Sequence of chain 1.MA:
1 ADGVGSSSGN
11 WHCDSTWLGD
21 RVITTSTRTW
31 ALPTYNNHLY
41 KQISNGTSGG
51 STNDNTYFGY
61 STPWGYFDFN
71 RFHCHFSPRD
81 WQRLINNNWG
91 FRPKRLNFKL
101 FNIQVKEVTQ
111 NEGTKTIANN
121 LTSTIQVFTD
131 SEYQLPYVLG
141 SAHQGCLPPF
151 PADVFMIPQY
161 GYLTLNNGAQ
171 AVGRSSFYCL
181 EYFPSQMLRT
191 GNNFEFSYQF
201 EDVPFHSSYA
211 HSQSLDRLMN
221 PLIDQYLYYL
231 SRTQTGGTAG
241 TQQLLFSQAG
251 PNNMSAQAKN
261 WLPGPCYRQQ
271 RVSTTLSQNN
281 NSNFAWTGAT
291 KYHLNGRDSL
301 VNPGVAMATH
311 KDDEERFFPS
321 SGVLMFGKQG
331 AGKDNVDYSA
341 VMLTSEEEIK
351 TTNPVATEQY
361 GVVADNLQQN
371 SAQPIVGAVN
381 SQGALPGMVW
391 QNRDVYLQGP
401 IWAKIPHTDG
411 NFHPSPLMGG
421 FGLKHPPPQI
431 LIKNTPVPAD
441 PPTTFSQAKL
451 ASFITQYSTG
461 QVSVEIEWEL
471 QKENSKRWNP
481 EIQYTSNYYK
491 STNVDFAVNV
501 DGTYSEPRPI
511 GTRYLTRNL

Binding-site contacts:
Ligand atom N4 contacts residue PRO204 of chain 1.MA at 4.2 Å.
Ligand atom N4 contacts residue ASP202 of chain 1.MA at 2.4 Å (salt-bridge).
Ligand atom C5 contacts residue ASP202 of chain 1.MA at 3.1 Å.
Ligand atom C6 contacts residue ASP202 of chain 1.MA at 4.3 Å.
Ligand atom N3 contacts residue ASP202 of chain 1.MA at 4.2 Å.
Ligand atom C6 contacts residue PRO204 of chain 1.MA at 3.9 Å (hydrophobic).
Ligand atom N4 contacts residue VAL203 of chain 1.MA at 3.4 Å (h-bond).
Ligand atom C4 contacts residue PRO204 of chain 1.MA at 3.8 Å (hydrophobic).
Ligand atom C2 contacts residue PRO204 of chain 1.MA at 4.3 Å (hydrophobic).
Ligand atom C5 contacts residue VAL203 of chain 1.MA at 3.8 Å (hydrophobic).
Ligand atom N1 contacts residue PRO204 of chain 1.MA at 4.2 Å.
Ligand atom O3' contacts residue DA1 of chain 1.HE at 1.6 Å.
Ligand atom C5 contacts residue PRO204 of chain 1.MA at 3.6 Å (hydrophobic).
Ligand atom C5' contacts residue PRO204 of chain 1.MA at 4.5 Å (hydrophobic).
Ligand atom C4' contacts residue DA1 of chain 1.HE at 4.0 Å.
Ligand atom C4 contacts residue VAL203 of chain 1.MA at 4.1 Å (hydrophobic).
Ligand atom C4 contacts residue ASP202 of chain 1.MA at 3.0 Å.
Ligand atom C2' contacts residue DA1 of chain 1.HE at 2.9 Å.
Ligand atom C2' contacts residue PRO204 of chain 1.MA at 4.0 Å (hydrophobic).
Ligand atom N3 contacts residue PRO204 of chain 1.MA at 4.0 Å.
Ligand atom C2 contacts residue DA1 of chain 1.HE at 4.2 Å.
Ligand atom C3' contacts residue DA1 of chain 1.HE at 2.6 Å.
Ligand atom O2 contacts residue DA1 of chain 1.HE at 3.4 Å (h-bond).
Ligand atom C1' contacts residue DA1 of chain 1.HE at 3.9 Å.

This protein binds this small molecule.
Small molecule (SMILES): Nc1ccn([C@H]2C[C@H](O)[C@@H](COP(=O)(O)O)O2)c(=O)n1